The protein below binds the small molecule below.
Small molecule (SMILES): COc1ccc2c(C(=S)N(C)CC(=O)O)cccc2c1C(F)(F)F

Sequence of chain 1.A:
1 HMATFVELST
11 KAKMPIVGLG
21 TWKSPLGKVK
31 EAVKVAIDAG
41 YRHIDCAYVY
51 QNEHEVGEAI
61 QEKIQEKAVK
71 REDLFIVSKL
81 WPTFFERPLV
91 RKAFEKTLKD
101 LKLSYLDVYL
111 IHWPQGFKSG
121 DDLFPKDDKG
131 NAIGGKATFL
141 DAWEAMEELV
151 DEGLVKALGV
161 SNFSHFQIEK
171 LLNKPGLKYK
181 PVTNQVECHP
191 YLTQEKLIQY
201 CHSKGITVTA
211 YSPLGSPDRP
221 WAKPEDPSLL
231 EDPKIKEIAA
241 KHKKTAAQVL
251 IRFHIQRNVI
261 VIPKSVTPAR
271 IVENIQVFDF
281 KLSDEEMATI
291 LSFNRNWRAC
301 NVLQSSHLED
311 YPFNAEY

Binding-site contacts:
Ligand atom C15 contacts residue NAP1 of chain 1.B at 3.8 Å.
Ligand atom C6 contacts residue TRP113 of chain 1.A at 3.6 Å (hydrophobic).
Ligand atom C4 contacts residue PHE117 of chain 1.A at 3.5 Å (hydrophobic).
Ligand atom C16 contacts residue HIS112 of chain 1.A at 3.2 Å.
Ligand atom O2 contacts residue NAP1 of chain 1.B at 3.0 Å.
Ligand atom C5 contacts residue TRP113 of chain 1.A at 3.4 Å (hydrophobic).
Ligand atom F1 contacts residue GLN304 of chain 1.A at 3.5 Å.
Ligand atom F2 contacts residue GLN304 of chain 1.A at 3.2 Å.
Ligand atom C10 contacts residue TRP221 of chain 1.A at 3.8 Å (hydrophobic).
Ligand atom F2 contacts residue SER305 of chain 1.A at 3.7 Å.
Ligand atom S1 contacts residue VAL49 of chain 1.A at 3.8 Å.
Ligand atom F1 contacts residue PHE124 of chain 1.A at 3.6 Å.
Ligand atom C14 contacts residue TRP22 of chain 1.A at 3.7 Å (hydrophobic).
Ligand atom O1 contacts residue SER305 of chain 1.A at 3.9 Å.
Ligand atom C6 contacts residue TRP81 of chain 1.A at 3.6 Å (hydrophobic).
Ligand atom C9 contacts residue TRP221 of chain 1.A at 3.8 Å (hydrophobic).
Ligand atom C4 contacts residue GLN115 of chain 1.A at 3.5 Å.
Ligand atom C3 contacts residue VAL302 of chain 1.A at 3.5 Å (hydrophobic).
Ligand atom O2 contacts residue HIS112 of chain 1.A at 2.7 Å (h-bond).
Ligand atom C2 contacts residue VAL302 of chain 1.A at 3.5 Å (hydrophobic).
Ligand atom O2 contacts residue TYR50 of chain 1.A at 2.6 Å (h-bond).
Ligand atom O3 contacts residue NAP1 of chain 1.B at 3.3 Å (h-bond).
Ligand atom C12 contacts residue VAL302 of chain 1.A at 3.8 Å (hydrophobic).
Ligand atom O3 contacts residue TRP113 of chain 1.A at 2.8 Å (h-bond).
Ligand atom C11 contacts residue PHE124 of chain 1.A at 3.6 Å (hydrophobic).
Ligand atom O1 contacts residue VAL302 of chain 1.A at 3.9 Å.
Ligand atom C1 contacts residue GLN304 of chain 1.A at 3.4 Å.
Ligand atom F3 contacts residue GLN304 of chain 1.A at 2.7 Å.
Ligand atom C4 contacts residue TRP113 of chain 1.A at 3.8 Å (hydrophobic).
Ligand atom C12 contacts residue PHE124 of chain 1.A at 3.5 Å (hydrophobic).
Ligand atom C16 contacts residue TYR50 of chain 1.A at 3.8 Å (hydrophobic).
Ligand atom C16 contacts residue NAP1 of chain 1.B at 3.5 Å.
Ligand atom O1 contacts residue PHE117 of chain 1.A at 3.4 Å.
Ligand atom F3 contacts residue VAL302 of chain 1.A at 3.7 Å.
Ligand atom C7 contacts residue PHE124 of chain 1.A at 3.9 Å (hydrophobic).
Ligand atom C15 contacts residue TRP22 of chain 1.A at 3.4 Å (hydrophobic).
Ligand atom O3 contacts residue HIS112 of chain 1.A at 3.1 Å (h-bond).
Ligand atom C5 contacts residue VAL302 of chain 1.A at 3.8 Å (hydrophobic).
Ligand atom N1 contacts residue TRP22 of chain 1.A at 3.5 Å.
Ligand atom C5 contacts residue TRP81 of chain 1.A at 3.7 Å (hydrophobic).